This small molecule binds to this protein.
Small molecule (SMILES): CC(=O)N[C@@H]1[C@@H](O)[C@H](O)[C@@H](CO)O[C@H]1O

Sequence of chain 1.C:
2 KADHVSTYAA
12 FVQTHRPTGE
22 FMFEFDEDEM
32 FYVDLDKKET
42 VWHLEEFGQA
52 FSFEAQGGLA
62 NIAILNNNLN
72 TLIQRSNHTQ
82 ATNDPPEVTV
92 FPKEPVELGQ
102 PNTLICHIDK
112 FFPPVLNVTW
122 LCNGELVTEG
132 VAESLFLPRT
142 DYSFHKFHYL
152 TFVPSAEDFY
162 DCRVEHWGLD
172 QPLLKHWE

Binding-site contacts:
Ligand atom C7 contacts residue ASN118 of chain 1.C at 3.2 Å.
Ligand atom C2 contacts residue GLU166 of chain 1.C at 4.1 Å.
Ligand atom O7 contacts residue HIS167 of chain 1.C at 4.4 Å.
Ligand atom N2 contacts residue TRP168 of chain 1.C at 4.3 Å.
Ligand atom C7 contacts residue GLU166 of chain 1.C at 3.9 Å.
Ligand atom C2 contacts residue ASN118 of chain 1.C at 2.5 Å.
Ligand atom C1 contacts residue GLU166 of chain 1.C at 3.8 Å.
Ligand atom C4 contacts residue ASN118 of chain 1.C at 4.2 Å.
Ligand atom O7 contacts residue GLU166 of chain 1.C at 3.4 Å (salt-bridge).
Ligand atom C8 contacts residue TRP168 of chain 1.C at 3.4 Å (hydrophobic).
Ligand atom C3 contacts residue ASN118 of chain 1.C at 3.8 Å.
Ligand atom O5 contacts residue ASN118 of chain 1.C at 2.3 Å (h-bond).
Ligand atom C5 contacts residue ASN118 of chain 1.C at 3.6 Å.
Ligand atom C8 contacts residue HIS167 of chain 1.C at 3.7 Å.
Ligand atom C1 contacts residue ASN118 of chain 1.C at 1.4 Å.
Ligand atom C7 contacts residue TRP168 of chain 1.C at 4.2 Å (hydrophobic).
Ligand atom O7 contacts residue LEU117 of chain 1.C at 4.1 Å.
Ligand atom C8 contacts residue GLU166 of chain 1.C at 3.9 Å.
Ligand atom O7 contacts residue ASN118 of chain 1.C at 2.7 Å (h-bond).
Ligand atom O5 contacts residue GLU166 of chain 1.C at 3.9 Å.
Ligand atom N2 contacts residue ASN118 of chain 1.C at 3.2 Å (h-bond).